This small molecule binds to this protein.
Small molecule (SMILES): CC(=O)N[C@@H]1[C@@H](O)[C@H](O)[C@@H](CO)O[C@H]1O

Binding-site contacts:
Ligand atom O7 contacts residue ASN103 of chain 1.A at 3.3 Å (h-bond).
Ligand atom C7 contacts residue ASN103 of chain 1.A at 3.1 Å.
Ligand atom C7 contacts residue SER102 of chain 1.A at 4.4 Å.
Ligand atom C5 contacts residue ASN103 of chain 1.A at 3.7 Å.
Ligand atom C8 contacts residue ASN103 of chain 1.A at 3.9 Å.
Ligand atom C8 contacts residue SER102 of chain 1.A at 4.2 Å.
Ligand atom C1 contacts residue ASN103 of chain 1.A at 1.5 Å.
Ligand atom C3 contacts residue ASN103 of chain 1.A at 3.8 Å.
Ligand atom N2 contacts residue ASN103 of chain 1.A at 2.8 Å (h-bond).
Ligand atom C4 contacts residue ASN103 of chain 1.A at 4.3 Å.
Ligand atom O7 contacts residue SER102 of chain 1.A at 4.4 Å.
Ligand atom O5 contacts residue ASN103 of chain 1.A at 2.6 Å (h-bond).
Ligand atom C2 contacts residue ASN103 of chain 1.A at 2.5 Å.

Sequence of chain 1.A:
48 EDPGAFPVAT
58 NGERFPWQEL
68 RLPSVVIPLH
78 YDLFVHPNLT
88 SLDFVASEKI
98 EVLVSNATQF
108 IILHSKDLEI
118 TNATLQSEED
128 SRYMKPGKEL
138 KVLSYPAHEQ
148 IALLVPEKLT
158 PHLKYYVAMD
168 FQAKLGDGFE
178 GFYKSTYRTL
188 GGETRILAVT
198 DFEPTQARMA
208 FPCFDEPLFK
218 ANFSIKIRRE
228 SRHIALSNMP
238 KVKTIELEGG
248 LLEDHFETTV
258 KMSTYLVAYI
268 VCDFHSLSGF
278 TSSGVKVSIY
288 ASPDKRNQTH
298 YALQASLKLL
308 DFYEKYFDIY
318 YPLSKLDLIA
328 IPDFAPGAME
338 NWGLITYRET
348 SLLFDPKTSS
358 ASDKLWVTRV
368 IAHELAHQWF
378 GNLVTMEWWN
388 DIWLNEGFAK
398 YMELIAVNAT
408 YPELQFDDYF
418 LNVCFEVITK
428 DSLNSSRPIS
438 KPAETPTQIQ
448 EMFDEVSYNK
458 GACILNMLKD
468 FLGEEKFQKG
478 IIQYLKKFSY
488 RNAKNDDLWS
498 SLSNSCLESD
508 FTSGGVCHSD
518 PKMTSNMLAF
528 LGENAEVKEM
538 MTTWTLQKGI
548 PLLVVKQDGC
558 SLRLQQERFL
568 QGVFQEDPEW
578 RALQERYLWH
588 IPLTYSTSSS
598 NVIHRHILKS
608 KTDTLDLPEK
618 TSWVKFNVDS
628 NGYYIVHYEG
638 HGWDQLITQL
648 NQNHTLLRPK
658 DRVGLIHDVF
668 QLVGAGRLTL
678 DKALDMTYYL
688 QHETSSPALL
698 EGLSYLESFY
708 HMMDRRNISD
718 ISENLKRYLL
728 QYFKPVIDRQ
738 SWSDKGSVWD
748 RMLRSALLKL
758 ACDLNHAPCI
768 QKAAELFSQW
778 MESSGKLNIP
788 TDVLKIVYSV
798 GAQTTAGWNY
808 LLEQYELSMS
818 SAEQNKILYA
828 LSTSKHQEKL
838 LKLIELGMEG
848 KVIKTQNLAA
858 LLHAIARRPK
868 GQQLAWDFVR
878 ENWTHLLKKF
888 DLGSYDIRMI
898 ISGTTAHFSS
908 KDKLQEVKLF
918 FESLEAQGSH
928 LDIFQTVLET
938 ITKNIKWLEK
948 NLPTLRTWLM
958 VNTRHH